Binding-site contacts:
Ligand atom CD contacts residue TYR58 of chain 1.C at 3.3 Å (hydrophobic).
Ligand atom C contacts residue SER139 of chain 1.C at 3.3 Å.
Ligand atom CA contacts residue PRO86 of chain 1.C at 4.2 Å (hydrophobic).
Ligand atom C contacts residue THR88 of chain 1.C at 3.4 Å.
Ligand atom CD contacts residue GLU190 of chain 1.C at 3.5 Å.
Ligand atom CG contacts residue TYR58 of chain 1.C at 3.4 Å (hydrophobic).
Ligand atom CB contacts residue GLU190 of chain 1.C at 4.1 Å.
Ligand atom CB1 contacts residue GLU190 of chain 1.C at 3.7 Å.
Ligand atom CD contacts residue MET193 of chain 1.C at 4.0 Å (hydrophobic).
Ligand atom CD1 contacts residue GLU10 of chain 1.C at 3.3 Å.
Ligand atom CD contacts residue PRO86 of chain 1.C at 3.1 Å (hydrophobic).
Ligand atom N contacts residue THR88 of chain 1.C at 3.4 Å (h-bond).
Ligand atom N contacts residue TYR217 of chain 1.C at 4.0 Å.
Ligand atom O contacts residue THR88 of chain 1.C at 2.9 Å (h-bond).
Ligand atom O contacts residue LEU87 of chain 1.C at 3.6 Å.
Ligand atom OD2 contacts residue SER139 of chain 1.C at 3.1 Å (h-bond).
Ligand atom CA contacts residue GLU190 of chain 1.C at 3.5 Å.
Ligand atom CG1 contacts residue THR140 of chain 1.C at 3.4 Å.
Ligand atom N contacts residue PRO86 of chain 1.C at 3.0 Å (h-bond).
Ligand atom OXT contacts residue ARG93 of chain 1.C at 2.7 Å (salt-bridge).
Ligand atom OXT contacts residue SER139 of chain 1.C at 2.8 Å (h-bond).
Ligand atom CD2 contacts residue TYR58 of chain 1.C at 3.3 Å (hydrophobic).
Ligand atom O contacts residue ARG93 of chain 1.C at 2.8 Å (salt-bridge).
Ligand atom OD1 contacts residue GLU190 of chain 1.C at 3.8 Å.
Ligand atom CG2 contacts residue TYR58 of chain 1.C at 2.7 Å (hydrophobic).
Ligand atom N contacts residue GLU190 of chain 1.C at 2.8 Å (salt-bridge).
Ligand atom OD2 contacts residue GLY138 of chain 1.C at 3.5 Å.
Ligand atom OXT contacts residue GLY138 of chain 1.C at 3.1 Å.
Ligand atom OD1 contacts residue THR140 of chain 1.C at 2.5 Å (h-bond).
Ligand atom C contacts residue ARG93 of chain 1.C at 3.3 Å.
Ligand atom OD2 contacts residue THR140 of chain 1.C at 3.0 Å (h-bond).
Ligand atom CD1 contacts residue MET193 of chain 1.C at 3.5 Å (hydrophobic).
Ligand atom CD2 contacts residue LEU135 of chain 1.C at 3.0 Å (hydrophobic).
Ligand atom CA contacts residue THR88 of chain 1.C at 3.4 Å.
Ligand atom CD1 contacts residue TYR58 of chain 1.C at 3.4 Å (hydrophobic).
Ligand atom CG1 contacts residue LEU135 of chain 1.C at 4.0 Å (hydrophobic).
Ligand atom O contacts residue TYR58 of chain 1.C at 3.7 Å.
Ligand atom CA contacts residue SER139 of chain 1.C at 3.4 Å.
Ligand atom CD1 contacts residue THR171 of chain 1.C at 3.6 Å.
Ligand atom O contacts residue PRO86 of chain 1.C at 3.6 Å.

Sequence of chain 1.C:
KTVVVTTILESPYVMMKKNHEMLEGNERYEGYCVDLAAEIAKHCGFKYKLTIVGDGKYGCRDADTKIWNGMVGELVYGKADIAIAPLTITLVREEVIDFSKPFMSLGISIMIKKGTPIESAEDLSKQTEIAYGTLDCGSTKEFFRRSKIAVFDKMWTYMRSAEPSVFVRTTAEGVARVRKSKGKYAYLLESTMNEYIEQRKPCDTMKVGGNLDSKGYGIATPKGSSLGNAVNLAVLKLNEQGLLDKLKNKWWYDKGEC

This small molecule binds to this protein.
Small molecule (SMILES): C=C(C)[C@H]1CN[C@H](C(=O)O)[C@H]1CC(=O)O